Binding-site contacts:
Ligand atom N1 contacts residue LEU31 of chain 1.C at 4.4 Å.
Ligand atom N9 contacts residue ILE194 of chain 1.C at 3.9 Å.
Ligand atom N7 contacts residue ILE194 of chain 1.C at 4.2 Å.
Ligand atom N6 contacts residue GLU46 of chain 1.C at 2.7 Å (salt-bridge).
Ligand atom N3 contacts residue VAL54 of chain 1.C at 3.9 Å.
Ligand atom C6 contacts residue ARG34 of chain 1.C at 4.2 Å.
Ligand atom C5 contacts residue ILE194 of chain 1.C at 4.0 Å (hydrophobic).
Ligand atom N6 contacts residue LEU137 of chain 1.C at 3.9 Å.
Ligand atom N6 contacts residue TRP33 of chain 1.C at 4.1 Å.
Ligand atom N1 contacts residue TRP33 of chain 1.C at 3.4 Å (h-bond).
Ligand atom C8 contacts residue LEU49 of chain 1.C at 3.7 Å (hydrophobic).
Ligand atom N3 contacts residue GLU195 of chain 1.C at 4.3 Å.
Ligand atom C2 contacts residue GLU195 of chain 1.C at 3.9 Å.
Ligand atom N7 contacts residue GLU46 of chain 1.C at 3.0 Å (salt-bridge).
Ligand atom N3 contacts residue ARG29 of chain 1.C at 4.0 Å.
Ligand atom C6 contacts residue GLU191 of chain 1.C at 3.6 Å.
Ligand atom N3 contacts residue LEU49 of chain 1.C at 4.1 Å.
Ligand atom N3 contacts residue ILE194 of chain 1.C at 4.2 Å.
Ligand atom C4 contacts residue ILE194 of chain 1.C at 3.8 Å (hydrophobic).
Ligand atom C5 contacts residue LEU49 of chain 1.C at 3.5 Å (hydrophobic).
Ligand atom C8 contacts residue TYR129 of chain 1.C at 3.7 Å (hydrophobic).
Ligand atom C5 contacts residue GLU46 of chain 1.C at 3.6 Å.
Ligand atom N3 contacts residue ARG34 of chain 1.C at 4.3 Å.
Ligand atom N6 contacts residue GLU191 of chain 1.C at 3.0 Å (salt-bridge).
Ligand atom C2 contacts residue ARG34 of chain 1.C at 3.2 Å.
Ligand atom N1 contacts residue GLU191 of chain 1.C at 3.3 Å (salt-bridge).
Ligand atom C2 contacts residue TRP33 of chain 1.C at 3.9 Å (hydrophobic).
Ligand atom C6 contacts residue LEU49 of chain 1.C at 4.0 Å (hydrophobic).
Ligand atom N7 contacts residue LEU49 of chain 1.C at 3.6 Å.
Ligand atom C4 contacts residue LEU49 of chain 1.C at 3.6 Å (hydrophobic).
Ligand atom C6 contacts residue GLU46 of chain 1.C at 3.5 Å.
Ligand atom C2 contacts residue ARG29 of chain 1.C at 4.0 Å.
Ligand atom C8 contacts residue ILE194 of chain 1.C at 4.1 Å (hydrophobic).
Ligand atom N1 contacts residue ARG34 of chain 1.C at 3.1 Å (salt-bridge).
Ligand atom C2 contacts residue LEU31 of chain 1.C at 3.9 Å (hydrophobic).
Ligand atom C8 contacts residue ASN147 of chain 1.C at 4.1 Å.
Ligand atom C6 contacts residue TRP33 of chain 1.C at 3.9 Å (hydrophobic).
Ligand atom N9 contacts residue LEU49 of chain 1.C at 3.7 Å.
Ligand atom N7 contacts residue TYR129 of chain 1.C at 3.4 Å (h-bond).
Ligand atom C8 contacts residue GLU46 of chain 1.C at 3.7 Å.

Sequence of chain 1.C:
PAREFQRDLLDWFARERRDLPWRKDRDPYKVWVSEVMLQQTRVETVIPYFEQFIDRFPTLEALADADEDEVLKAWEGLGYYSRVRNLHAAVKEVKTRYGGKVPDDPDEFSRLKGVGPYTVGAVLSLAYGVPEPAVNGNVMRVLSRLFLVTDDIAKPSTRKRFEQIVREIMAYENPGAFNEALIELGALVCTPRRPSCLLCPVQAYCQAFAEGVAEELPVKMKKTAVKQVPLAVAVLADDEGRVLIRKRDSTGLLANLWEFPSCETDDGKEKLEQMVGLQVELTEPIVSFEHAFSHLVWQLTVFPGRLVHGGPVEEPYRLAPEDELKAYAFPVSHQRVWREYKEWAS

A protein and the small-molecule ligand that binds it are described below.
Small molecule (SMILES): Nc1ncnc2[nH]cnc12